Binding-site contacts:
Ligand atom C2 contacts residue ASN113 of chain 1.D at 2.4 Å.
Ligand atom C5 contacts residue SER115 of chain 1.D at 4.0 Å.
Ligand atom C6 contacts residue ALA116 of chain 1.D at 4.3 Å (hydrophobic).
Ligand atom C4 contacts residue ASN113 of chain 1.D at 4.2 Å.
Ligand atom C5 contacts residue ASN113 of chain 1.D at 3.6 Å.
Ligand atom C2 contacts residue TRP257 of chain 1.D at 3.7 Å (hydrophobic).
Ligand atom O5 contacts residue TRP257 of chain 1.D at 3.9 Å.
Ligand atom C7 contacts residue TRP257 of chain 1.D at 4.0 Å (hydrophobic).
Ligand atom C3 contacts residue ASN113 of chain 1.D at 3.8 Å.
Ligand atom O7 contacts residue ASN113 of chain 1.D at 4.3 Å.
Ligand atom C1 contacts residue ASN113 of chain 1.D at 1.4 Å.
Ligand atom C1 contacts residue TRP257 of chain 1.D at 4.0 Å (hydrophobic).
Ligand atom C1 contacts residue SER115 of chain 1.D at 4.1 Å.
Ligand atom O5 contacts residue ALA116 of chain 1.D at 3.6 Å.
Ligand atom O6 contacts residue ALA116 of chain 1.D at 3.6 Å.
Ligand atom O6 contacts residue LEU261 of chain 1.D at 4.4 Å.
Ligand atom C7 contacts residue ASN113 of chain 1.D at 3.8 Å.
Ligand atom N2 contacts residue TRP257 of chain 1.D at 4.2 Å.
Ligand atom O5 contacts residue SER115 of chain 1.D at 4.2 Å.
Ligand atom O5 contacts residue ASN113 of chain 1.D at 2.4 Å (h-bond).
Ligand atom C6 contacts residue LEU261 of chain 1.D at 4.2 Å (hydrophobic).
Ligand atom O7 contacts residue TRP257 of chain 1.D at 3.3 Å.
Ligand atom O6 contacts residue SER115 of chain 1.D at 3.8 Å.
Ligand atom C1 contacts residue ALA116 of chain 1.D at 4.3 Å (hydrophobic).
Ligand atom N2 contacts residue ASN113 of chain 1.D at 2.9 Å (h-bond).

Sequence of chain 1.D:
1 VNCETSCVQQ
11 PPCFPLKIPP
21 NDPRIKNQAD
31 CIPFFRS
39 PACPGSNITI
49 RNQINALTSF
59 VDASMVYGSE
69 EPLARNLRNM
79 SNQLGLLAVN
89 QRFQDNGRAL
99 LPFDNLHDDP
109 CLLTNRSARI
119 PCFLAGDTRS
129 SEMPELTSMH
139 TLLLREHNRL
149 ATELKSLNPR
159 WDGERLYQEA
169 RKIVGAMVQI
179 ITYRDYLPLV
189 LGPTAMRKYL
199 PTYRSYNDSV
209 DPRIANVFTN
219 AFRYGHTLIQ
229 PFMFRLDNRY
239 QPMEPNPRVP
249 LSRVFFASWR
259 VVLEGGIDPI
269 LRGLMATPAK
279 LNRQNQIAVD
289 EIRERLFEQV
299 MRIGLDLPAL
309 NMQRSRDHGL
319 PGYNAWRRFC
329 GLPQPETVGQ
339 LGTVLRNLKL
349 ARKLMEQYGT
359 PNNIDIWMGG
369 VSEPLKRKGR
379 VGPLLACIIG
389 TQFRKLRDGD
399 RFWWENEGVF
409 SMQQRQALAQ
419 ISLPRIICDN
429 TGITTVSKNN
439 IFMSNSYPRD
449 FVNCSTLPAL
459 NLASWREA

This protein binds this small molecule.
Small molecule (SMILES): CC(=O)N[C@@H]1[C@@H](O)[C@H](O)[C@@H](CO)O[C@H]1O